Sequence of chain 1.A:
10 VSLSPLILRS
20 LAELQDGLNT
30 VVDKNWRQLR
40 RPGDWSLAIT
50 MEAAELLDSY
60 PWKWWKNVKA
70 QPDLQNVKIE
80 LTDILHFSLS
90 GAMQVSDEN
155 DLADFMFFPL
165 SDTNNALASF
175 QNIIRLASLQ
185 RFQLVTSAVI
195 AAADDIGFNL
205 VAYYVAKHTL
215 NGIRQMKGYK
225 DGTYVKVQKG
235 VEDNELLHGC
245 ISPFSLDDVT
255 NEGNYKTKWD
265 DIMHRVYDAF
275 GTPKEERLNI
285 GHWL

Binding-site contacts:
Ligand atom O1B contacts residue ARG218 of chain 2.A at 3.5 Å (salt-bridge).
Ligand atom C4 contacts residue ASN28 of chain 2.A at 3.6 Å.
Ligand atom O2A contacts residue CA1 of chain 2.B at 2.2 Å.
Ligand atom C5 contacts residue TRP63 of chain 1.A at 3.6 Å (hydrophobic).
Ligand atom N3 contacts residue ASN28 of chain 2.A at 2.8 Å (h-bond).
Ligand atom O2A contacts residue LYS62 of chain 1.A at 3.0 Å (salt-bridge).
Ligand atom C2' contacts residue HIS85 of chain 2.A at 3.5 Å.
Ligand atom PB contacts residue CA1 of chain 2.C at 3.5 Å.
Ligand atom O4 contacts residue TRP63 of chain 1.A at 2.9 Å (h-bond).
Ligand atom PA contacts residue LYS62 of chain 1.A at 3.6 Å.
Ligand atom O1B contacts residue ASN238 of chain 2.A at 3.4 Å (h-bond).
Ligand atom O3B contacts residue ASP82 of chain 2.A at 3.4 Å (salt-bridge).
Ligand atom C5 contacts residue TRP64 of chain 1.A at 3.4 Å (hydrophobic).
Ligand atom N3A contacts residue ARG218 of chain 2.A at 3.2 Å (salt-bridge).
Ligand atom PB contacts residue CA1 of chain 2.B at 3.6 Å.
Ligand atom PA contacts residue TYR223 of chain 2.A at 3.5 Å.
Ligand atom O1B contacts residue LYS230 of chain 2.A at 2.9 Å (salt-bridge).
Ligand atom C3' contacts residue ASP82 of chain 2.A at 3.5 Å.
Ligand atom O2 contacts residue LEU27 of chain 2.A at 3.3 Å.
Ligand atom PA contacts residue CA1 of chain 2.B at 3.4 Å.
Ligand atom PB contacts residue ARG218 of chain 2.A at 3.6 Å.
Ligand atom O3B contacts residue CA1 of chain 2.B at 2.4 Å.
Ligand atom C6 contacts residue TRP64 of chain 1.A at 3.5 Å (hydrophobic).
Ligand atom O2 contacts residue GLN24 of chain 2.A at 2.9 Å (h-bond).
Ligand atom O2B contacts residue ARG218 of chain 2.A at 2.8 Å (salt-bridge).
Ligand atom O2B contacts residue LYS211 of chain 2.A at 2.6 Å (salt-bridge).
Ligand atom O3' contacts residue ASP82 of chain 2.A at 2.7 Å (salt-bridge).
Ligand atom C4' contacts residue ASN215 of chain 2.A at 3.4 Å.
Ligand atom O3B contacts residue GLU54 of chain 2.A at 3.0 Å (salt-bridge).
Ligand atom O2A contacts residue GLU51 of chain 2.A at 3.1 Å (salt-bridge).
Ligand atom O5' contacts residue TRP64 of chain 1.A at 3.2 Å (h-bond).
Ligand atom O1A contacts residue TYR223 of chain 2.A at 2.6 Å (h-bond).
Ligand atom O3B contacts residue CA1 of chain 2.C at 2.3 Å.
Ligand atom O2 contacts residue HIS85 of chain 2.A at 3.5 Å.
Ligand atom O3B contacts residue GLU51 of chain 2.A at 3.3 Å (salt-bridge).
Ligand atom O1A contacts residue LYS62 of chain 1.A at 3.2 Å (salt-bridge).
Ligand atom N3A contacts residue TYR223 of chain 2.A at 3.2 Å (h-bond).
Ligand atom O3' contacts residue ASN215 of chain 2.A at 3.0 Å (h-bond).
Ligand atom O4 contacts residue ASN28 of chain 2.A at 3.5 Å (h-bond).
Ligand atom O1A contacts residue TRP64 of chain 1.A at 2.9 Å (h-bond).

Sequence of chain 2.A:
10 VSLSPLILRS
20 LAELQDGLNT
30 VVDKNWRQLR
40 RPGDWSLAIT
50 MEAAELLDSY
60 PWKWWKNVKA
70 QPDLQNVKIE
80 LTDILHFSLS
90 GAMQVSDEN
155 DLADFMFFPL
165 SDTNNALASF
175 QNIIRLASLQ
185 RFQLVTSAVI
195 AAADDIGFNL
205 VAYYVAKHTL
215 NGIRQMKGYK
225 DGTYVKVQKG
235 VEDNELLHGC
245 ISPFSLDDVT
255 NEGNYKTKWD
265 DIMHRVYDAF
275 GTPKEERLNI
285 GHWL

This small molecule binds to this protein.
Small molecule (SMILES): O=c1ccn([C@H]2C[C@H](O)[C@@H](CO[P](=O)(O)NP(=O)(O)O)O2)c(=O)[nH]1